The protein below binds the small molecule below.
Small molecule (SMILES): N[C@@H](CS)C(=O)O

Sequence of chain 2.A:
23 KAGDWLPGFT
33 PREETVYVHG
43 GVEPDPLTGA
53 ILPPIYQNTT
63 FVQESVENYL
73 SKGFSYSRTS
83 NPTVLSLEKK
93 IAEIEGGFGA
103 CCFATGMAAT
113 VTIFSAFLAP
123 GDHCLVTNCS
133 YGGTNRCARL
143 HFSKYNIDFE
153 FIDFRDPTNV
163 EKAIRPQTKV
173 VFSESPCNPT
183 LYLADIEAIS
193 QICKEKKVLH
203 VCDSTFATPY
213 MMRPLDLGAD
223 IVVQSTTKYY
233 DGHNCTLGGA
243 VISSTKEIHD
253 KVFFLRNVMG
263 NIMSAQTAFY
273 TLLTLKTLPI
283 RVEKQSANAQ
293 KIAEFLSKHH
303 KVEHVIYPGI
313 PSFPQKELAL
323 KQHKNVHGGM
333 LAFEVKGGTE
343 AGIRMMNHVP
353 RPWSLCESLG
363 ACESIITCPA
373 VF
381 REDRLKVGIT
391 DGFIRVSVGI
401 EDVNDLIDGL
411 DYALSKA

Sequence of chain 2.B:
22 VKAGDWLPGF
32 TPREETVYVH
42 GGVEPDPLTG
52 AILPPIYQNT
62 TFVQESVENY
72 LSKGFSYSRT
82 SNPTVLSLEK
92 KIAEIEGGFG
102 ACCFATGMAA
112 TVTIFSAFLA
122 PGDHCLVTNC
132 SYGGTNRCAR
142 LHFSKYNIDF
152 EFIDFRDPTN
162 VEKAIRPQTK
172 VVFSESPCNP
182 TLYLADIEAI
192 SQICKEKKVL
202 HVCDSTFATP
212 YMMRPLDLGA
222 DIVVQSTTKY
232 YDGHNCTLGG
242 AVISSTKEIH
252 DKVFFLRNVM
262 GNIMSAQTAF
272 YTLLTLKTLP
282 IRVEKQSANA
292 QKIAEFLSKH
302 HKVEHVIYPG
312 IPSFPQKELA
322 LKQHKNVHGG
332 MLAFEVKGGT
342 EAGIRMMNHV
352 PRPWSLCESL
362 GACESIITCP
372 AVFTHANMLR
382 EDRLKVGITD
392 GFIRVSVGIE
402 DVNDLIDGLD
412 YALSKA

Binding-site contacts:
Ligand atom N contacts residue TYR133 of chain 2.B at 4.1 Å.
Ligand atom C contacts residue THR375 of chain 2.B at 3.6 Å.
Ligand atom SG contacts residue TYR133 of chain 2.B at 3.8 Å.
Ligand atom N contacts residue PLP1 of chain 2.E at 3.3 Å.
Ligand atom CB contacts residue ARG80 of chain 2.A at 3.8 Å.
Ligand atom CA contacts residue TYR133 of chain 2.B at 4.1 Å (hydrophobic).
Ligand atom C contacts residue SER360 of chain 2.B at 3.6 Å.
Ligand atom CB contacts residue TYR133 of chain 2.B at 2.8 Å (hydrophobic).
Ligand atom CA contacts residue PLP1 of chain 2.E at 4.5 Å.
Ligand atom SG contacts residue GLU359 of chain 2.B at 3.2 Å (salt-bridge).
Ligand atom SG contacts residue ARG80 of chain 2.A at 4.3 Å.
Ligand atom CA contacts residue LYS230 of chain 2.B at 4.2 Å.
Ligand atom O contacts residue ARG395 of chain 2.B at 2.9 Å (salt-bridge).
Ligand atom CB contacts residue TYR78 of chain 2.A at 4.2 Å (hydrophobic).
Ligand atom OXT contacts residue GLU359 of chain 2.B at 3.4 Å.
Ligand atom O contacts residue TYR133 of chain 2.B at 3.6 Å.
Ligand atom C contacts residue TYR133 of chain 2.B at 4.4 Å (hydrophobic).
Ligand atom OXT contacts residue THR375 of chain 2.B at 3.3 Å.
Ligand atom N contacts residue LEU361 of chain 2.B at 4.3 Å.
Ligand atom CA contacts residue SER360 of chain 2.B at 3.7 Å.
Ligand atom O contacts residue THR375 of chain 2.B at 3.4 Å.
Ligand atom OXT contacts residue ARG395 of chain 2.B at 2.8 Å (salt-bridge).
Ligand atom C contacts residue GLU359 of chain 2.B at 4.3 Å.
Ligand atom N contacts residue LYS230 of chain 2.B at 2.8 Å (salt-bridge).
Ligand atom CA contacts residue TYR78 of chain 2.A at 4.2 Å (hydrophobic).
Ligand atom OXT contacts residue SER360 of chain 2.B at 2.9 Å (h-bond).
Ligand atom O contacts residue ASN180 of chain 2.B at 3.7 Å.
Ligand atom N contacts residue TYR78 of chain 2.A at 4.2 Å.
Ligand atom N contacts residue SER360 of chain 2.B at 3.7 Å.
Ligand atom SG contacts residue TYR78 of chain 2.A at 4.2 Å.
Ligand atom C contacts residue ARG395 of chain 2.B at 3.4 Å.